The protein below binds the small molecule below.
Small molecule (SMILES): COc1ccc(-c2ccccc2)cc1N1CC(=O)NS1(=O)=O

Binding-site contacts:
Ligand atom C5 contacts residue TYR46 of chain 1.A at 3.7 Å (hydrophobic).
Ligand atom C13 contacts residue VAL49 of chain 1.A at 3.6 Å (hydrophobic).
Ligand atom C12 contacts residue VAL49 of chain 1.A at 3.7 Å (hydrophobic).
Ligand atom C10 contacts residue GLN262 of chain 1.A at 3.2 Å.
Ligand atom O1 contacts residue ALA217 of chain 1.A at 3.1 Å (h-bond).
Ligand atom O2 contacts residue GLY218 of chain 1.A at 3.6 Å.
Ligand atom C1 contacts residue PHE182 of chain 1.A at 3.6 Å (hydrophobic).
Ligand atom C14 contacts residue VAL49 of chain 1.A at 3.8 Å (hydrophobic).
Ligand atom O contacts residue GLN266 of chain 1.A at 3.0 Å (h-bond).
Ligand atom O2 contacts residue CYS215 of chain 1.A at 3.5 Å (h-bond).
Ligand atom C contacts residue ARG221 of chain 1.A at 3.6 Å.
Ligand atom O contacts residue PHE182 of chain 1.A at 3.0 Å (h-bond).
Ligand atom O1 contacts residue CYS215 of chain 1.A at 3.5 Å (h-bond).
Ligand atom O2 contacts residue ILE219 of chain 1.A at 3.3 Å (h-bond).
Ligand atom S contacts residue GLY220 of chain 1.A at 3.8 Å.
Ligand atom C2 contacts residue PHE182 of chain 1.A at 3.6 Å (hydrophobic).
Ligand atom C3 contacts residue ALA217 of chain 1.A at 3.8 Å (hydrophobic).
Ligand atom O2 contacts residue ALA217 of chain 1.A at 3.4 Å.
Ligand atom C contacts residue PHE182 of chain 1.A at 3.6 Å (hydrophobic).
Ligand atom N contacts residue ARG221 of chain 1.A at 3.2 Å (salt-bridge).
Ligand atom O1 contacts residue SER216 of chain 1.A at 3.0 Å (h-bond).
Ligand atom O2 contacts residue GLY220 of chain 1.A at 2.9 Å (h-bond).
Ligand atom C4 contacts residue PHE182 of chain 1.A at 3.7 Å (hydrophobic).
Ligand atom O3 contacts residue ASP181 of chain 1.A at 3.7 Å.
Ligand atom C14 contacts residue TYR46 of chain 1.A at 3.9 Å (hydrophobic).
Ligand atom C8 contacts residue GLU115 of chain 1.A at 3.8 Å.
Ligand atom C11 contacts residue GLN262 of chain 1.A at 3.8 Å.
Ligand atom O contacts residue ARG221 of chain 1.A at 3.5 Å.
Ligand atom C8 contacts residue LYS120 of chain 1.A at 3.9 Å.
Ligand atom C6 contacts residue TYR46 of chain 1.A at 3.4 Å (hydrophobic).
Ligand atom C6 contacts residue PHE182 of chain 1.A at 3.8 Å (hydrophobic).
Ligand atom O3 contacts residue ARG221 of chain 1.A at 3.8 Å.
Ligand atom C3 contacts residue PHE182 of chain 1.A at 3.5 Å (hydrophobic).
Ligand atom C8 contacts residue ASP181 of chain 1.A at 3.4 Å.
Ligand atom N contacts residue CYS215 of chain 1.A at 3.6 Å.
Ligand atom N contacts residue GLY220 of chain 1.A at 3.4 Å.
Ligand atom C contacts residue GLY220 of chain 1.A at 3.8 Å.
Ligand atom C7 contacts residue PHE182 of chain 1.A at 3.6 Å (hydrophobic).
Ligand atom S contacts residue CYS215 of chain 1.A at 3.6 Å.
Ligand atom O1 contacts residue ARG221 of chain 1.A at 3.1 Å (salt-bridge).

Sequence of chain 1.A:
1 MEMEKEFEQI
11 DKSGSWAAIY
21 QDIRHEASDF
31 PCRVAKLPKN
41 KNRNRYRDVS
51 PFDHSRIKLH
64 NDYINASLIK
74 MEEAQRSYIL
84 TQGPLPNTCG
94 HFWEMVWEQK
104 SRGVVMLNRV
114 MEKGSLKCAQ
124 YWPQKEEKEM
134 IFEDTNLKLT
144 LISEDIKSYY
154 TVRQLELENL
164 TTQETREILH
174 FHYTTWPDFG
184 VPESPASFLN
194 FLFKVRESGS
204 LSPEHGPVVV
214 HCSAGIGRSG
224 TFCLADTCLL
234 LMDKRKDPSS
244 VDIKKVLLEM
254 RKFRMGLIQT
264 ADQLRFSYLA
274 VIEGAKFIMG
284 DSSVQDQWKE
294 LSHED